Binding-site contacts:
Ligand atom C31 contacts residue ILE141 of chain 1.A at 3.6 Å (hydrophobic).
Ligand atom C31 contacts residue CYS85 of chain 1.A at 3.6 Å (hydrophobic).
Ligand atom O19 contacts residue SER89 of chain 1.A at 3.4 Å (h-bond).
Ligand atom C58 contacts residue PHE26 of chain 1.A at 3.5 Å (hydrophobic).
Ligand atom O19 contacts residue CYS85 of chain 1.A at 3.5 Å (h-bond).
Ligand atom CL1 contacts residue VAL139 of chain 1.A at 3.6 Å.
Ligand atom F22 contacts residue MET164 of chain 1.A at 3.5 Å.
Ligand atom C58 contacts residue ILE96 of chain 1.A at 3.5 Å (hydrophobic).
Ligand atom C14 contacts residue LEU140 of chain 1.A at 3.0 Å (hydrophobic).
Ligand atom C24 contacts residue ILE141 of chain 1.A at 3.6 Å (hydrophobic).
Ligand atom F21 contacts residue HIS249 of chain 1.A at 3.5 Å.
Ligand atom C38 contacts residue ARG88 of chain 1.A at 3.5 Å.
Ligand atom O44 contacts residue SER142 of chain 1.A at 3.3 Å (h-bond).
Ligand atom C51 contacts residue ALA92 of chain 1.A at 3.8 Å (hydrophobic).
Ligand atom F21 contacts residue TRS1 of chain 1.D at 3.2 Å.
Ligand atom C42 contacts residue ILE141 of chain 1.A at 3.7 Å (hydrophobic).
Ligand atom C1 contacts residue SER89 of chain 1.A at 3.0 Å.
Ligand atom C5 contacts residue CYS85 of chain 1.A at 3.6 Å (hydrophobic).
Ligand atom C52 contacts residue ILE126 of chain 1.A at 3.5 Å (hydrophobic).
Ligand atom C42 contacts residue SER142 of chain 1.A at 3.3 Å.
Ligand atom C6 contacts residue SER89 of chain 1.A at 3.5 Å.
Ligand atom CL1 contacts residue MET164 of chain 1.A at 3.8 Å.
Ligand atom N46 contacts residue ARG88 of chain 1.A at 3.5 Å.
Ligand atom CL1 contacts residue LEU153 of chain 1.A at 3.7 Å.
Ligand atom C6 contacts residue CYS85 of chain 1.A at 3.4 Å (hydrophobic).
Ligand atom C52 contacts residue MET129 of chain 1.A at 3.7 Å (hydrophobic).
Ligand atom C58 contacts residue ALA92 of chain 1.A at 3.6 Å (hydrophobic).
Ligand atom O36 contacts residue GLY84 of chain 1.A at 3.6 Å.
Ligand atom F23 contacts residue TYR127 of chain 1.A at 3.3 Å.
Ligand atom C18 contacts residue MET164 of chain 1.A at 3.7 Å (hydrophobic).
Ligand atom F22 contacts residue LEU130 of chain 1.A at 3.7 Å.
Ligand atom C1 contacts residue CYS85 of chain 1.A at 3.5 Å (hydrophobic).
Ligand atom O45 contacts residue ILE141 of chain 1.A at 3.2 Å.
Ligand atom F22 contacts residue LYS167 of chain 1.A at 3.8 Å.
Ligand atom C51 contacts residue MET129 of chain 1.A at 3.6 Å (hydrophobic).
Ligand atom F21 contacts residue PHE163 of chain 1.A at 3.4 Å.
Ligand atom O45 contacts residue SER142 of chain 1.A at 2.6 Å (h-bond).
Ligand atom O57 contacts residue MET129 of chain 1.A at 3.2 Å.
Ligand atom F23 contacts residue SER89 of chain 1.A at 3.6 Å.
Ligand atom C30 contacts residue CYS85 of chain 1.A at 3.7 Å (hydrophobic).

The protein below binds the small molecule below.
Small molecule (SMILES): COc1ccc2c(-c3c(C)n(Cc4cc(O[C@H](C)C(=O)O)ccc4Cl)c4cc(OC(F)(F)F)ccc34)noc2c1

Sequence of chain 1.A:
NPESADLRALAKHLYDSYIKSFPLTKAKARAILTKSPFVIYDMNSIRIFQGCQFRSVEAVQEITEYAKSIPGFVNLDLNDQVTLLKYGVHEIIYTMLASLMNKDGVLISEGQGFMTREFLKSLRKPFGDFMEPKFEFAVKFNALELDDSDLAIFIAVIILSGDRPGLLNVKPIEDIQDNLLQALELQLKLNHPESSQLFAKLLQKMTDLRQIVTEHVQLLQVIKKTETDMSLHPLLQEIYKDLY